Sequence of chain 1.J:
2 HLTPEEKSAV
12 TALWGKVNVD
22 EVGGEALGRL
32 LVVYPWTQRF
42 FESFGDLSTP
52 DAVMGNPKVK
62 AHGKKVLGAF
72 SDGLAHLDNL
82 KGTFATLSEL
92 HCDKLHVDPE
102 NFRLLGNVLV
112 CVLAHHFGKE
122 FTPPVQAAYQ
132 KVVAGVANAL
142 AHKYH

Sequence of chain 1.K:
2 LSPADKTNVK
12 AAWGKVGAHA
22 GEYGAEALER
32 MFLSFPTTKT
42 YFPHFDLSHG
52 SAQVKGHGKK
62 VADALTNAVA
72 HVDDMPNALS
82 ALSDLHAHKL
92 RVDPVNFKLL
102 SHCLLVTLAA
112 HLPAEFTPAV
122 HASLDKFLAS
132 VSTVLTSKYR

Sequence of chain 1.I:
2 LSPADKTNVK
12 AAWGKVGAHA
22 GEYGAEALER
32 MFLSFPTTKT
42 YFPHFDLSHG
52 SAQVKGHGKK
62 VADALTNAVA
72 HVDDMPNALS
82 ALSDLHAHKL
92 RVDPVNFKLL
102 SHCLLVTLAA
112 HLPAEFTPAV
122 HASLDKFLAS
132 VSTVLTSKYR

Binding-site contacts:
Ligand atom C14 contacts residue THR137 of chain 1.I at 4.0 Å.
Ligand atom C1 contacts residue THR134 of chain 1.I at 4.3 Å.
Ligand atom C15 contacts residue PRO95 of chain 1.I at 4.1 Å (hydrophobic).
Ligand atom C7 contacts residue THR134 of chain 1.I at 3.4 Å.
Ligand atom C2 contacts residue ALA130 of chain 1.I at 3.9 Å (hydrophobic).
Ligand atom CL contacts residue TYR140 of chain 1.K at 4.0 Å.
Ligand atom C8 contacts residue THR134 of chain 1.I at 3.8 Å.
Ligand atom C17 contacts residue THR137 of chain 1.I at 4.3 Å.
Ligand atom CL contacts residue THR137 of chain 1.K at 4.2 Å.
Ligand atom C17 contacts residue TYR140 of chain 1.I at 4.2 Å (hydrophobic).
Ligand atom C7 contacts residue ALA130 of chain 1.I at 4.1 Å (hydrophobic).
Ligand atom O2 contacts residue PRO95 of chain 1.I at 3.6 Å.
Ligand atom O1 contacts residue ALA130 of chain 1.I at 3.7 Å.
Ligand atom C10 contacts residue PRO95 of chain 1.I at 4.1 Å (hydrophobic).
Ligand atom C5 contacts residue PRO95 of chain 1.K at 4.3 Å (hydrophobic).
Ligand atom CL contacts residue TRP37 of chain 1.J at 3.8 Å.
Ligand atom C19 contacts residue TRP37 of chain 1.L at 4.3 Å (hydrophobic).
Ligand atom O4 contacts residue ALA130 of chain 1.K at 3.9 Å.
Ligand atom O3 contacts residue TRP37 of chain 1.L at 4.2 Å.
Ligand atom C17 contacts residue PRO95 of chain 1.I at 4.2 Å (hydrophobic).
Ligand atom C17 contacts residue TRP37 of chain 1.L at 3.7 Å (hydrophobic).
Ligand atom C11 contacts residue LYS99 of chain 1.K at 4.2 Å.
Ligand atom C1 contacts residue ALA130 of chain 1.I at 4.1 Å (hydrophobic).
Ligand atom O1 contacts residue THR134 of chain 1.I at 3.8 Å.
Ligand atom C2 contacts residue THR134 of chain 1.I at 4.1 Å.
Ligand atom C12 contacts residue LYS99 of chain 1.K at 4.2 Å.
Ligand atom O4 contacts residue LYS127 of chain 1.K at 3.6 Å.
Ligand atom N1 contacts residue THR134 of chain 1.I at 2.9 Å (h-bond).
Ligand atom CL contacts residue PRO95 of chain 1.K at 4.3 Å.
Ligand atom C15 contacts residue THR137 of chain 1.I at 3.6 Å.
Ligand atom N1 contacts residue ALA130 of chain 1.I at 4.3 Å.

Sequence of chain 1.L:
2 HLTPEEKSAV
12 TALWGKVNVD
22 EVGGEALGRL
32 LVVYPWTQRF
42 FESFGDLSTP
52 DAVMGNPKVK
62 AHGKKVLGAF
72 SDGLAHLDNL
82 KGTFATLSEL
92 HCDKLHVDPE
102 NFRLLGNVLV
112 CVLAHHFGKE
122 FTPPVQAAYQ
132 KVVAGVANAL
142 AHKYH

The small molecule below binds the protein below.
Small molecule (SMILES): CC(C)(Oc1ccc(CCNC(=O)c2ccc(Cl)cc2)cc1)C(=O)O